The protein below binds the small molecule below.
Small molecule (SMILES): O=C(NCCN1CCCC1=O)Nc1ccccc1

Binding-site contacts:
Ligand atom O1 contacts residue SER165 of chain 1.C at 3.5 Å (h-bond).
Ligand atom C1 contacts residue CYS4 of chain 1.C at 4.0 Å (hydrophobic).
Ligand atom C12 contacts residue THR257 of chain 1.C at 3.3 Å.
Ligand atom N1 contacts residue GLN256 of chain 1.C at 3.0 Å (h-bond).
Ligand atom C9 contacts residue LYS103 of chain 1.B at 4.0 Å.
Ligand atom C2 contacts residue LEU167 of chain 1.C at 3.7 Å (hydrophobic).
Ligand atom C8 contacts residue SER165 of chain 1.C at 3.2 Å.
Ligand atom C11 contacts residue TRP397 of chain 1.B at 3.7 Å (hydrophobic).
Ligand atom N1 contacts residue THR253 of chain 1.C at 3.4 Å.
Ligand atom O1 contacts residue GLN133 of chain 1.C at 2.8 Å (h-bond).
Ligand atom C4 contacts residue LEU167 of chain 1.C at 3.8 Å (hydrophobic).
Ligand atom N2 contacts residue THR253 of chain 1.C at 3.9 Å.
Ligand atom C5 contacts residue GLN133 of chain 1.C at 3.5 Å.
Ligand atom N2 contacts residue SER165 of chain 1.C at 2.8 Å (h-bond).
Ligand atom C7 contacts residue GLN133 of chain 1.C at 4.0 Å.
Ligand atom O2 contacts residue GLY98 of chain 1.B at 3.7 Å.
Ligand atom C7 contacts residue SER165 of chain 1.C at 3.0 Å.
Ligand atom C10 contacts residue GLN256 of chain 1.C at 3.6 Å.
Ligand atom C2 contacts residue LEU242 of chain 1.C at 3.6 Å (hydrophobic).
Ligand atom C2 contacts residue LEU252 of chain 1.C at 3.8 Å (hydrophobic).
Ligand atom C11 contacts residue THR257 of chain 1.C at 3.2 Å.
Ligand atom N1 contacts residue LEU167 of chain 1.C at 3.9 Å.
Ligand atom C10 contacts residue TRP397 of chain 1.B at 3.6 Å (hydrophobic).
Ligand atom C7 contacts residue THR253 of chain 1.C at 3.3 Å.
Ligand atom O2 contacts residue LYS103 of chain 1.B at 3.2 Å (salt-bridge).
Ligand atom O1 contacts residue THR253 of chain 1.C at 3.4 Å.
Ligand atom N2 contacts residue GLN256 of chain 1.C at 3.7 Å.
Ligand atom C10 contacts residue THR253 of chain 1.C at 4.0 Å.
Ligand atom C3 contacts residue THR253 of chain 1.C at 3.8 Å.
Ligand atom C4 contacts residue GLN256 of chain 1.C at 4.0 Å.
Ligand atom C11 contacts residue THR253 of chain 1.C at 3.2 Å.
Ligand atom C4 contacts residue THR253 of chain 1.C at 3.7 Å.
Ligand atom C5 contacts residue SER165 of chain 1.C at 3.9 Å.
Ligand atom N1 contacts residue SER165 of chain 1.C at 3.6 Å (h-bond).
Ligand atom C7 contacts residue GLN256 of chain 1.C at 3.8 Å.
Ligand atom C6 contacts residue GLN133 of chain 1.C at 3.8 Å.
Ligand atom C3 contacts residue GLN256 of chain 1.C at 3.9 Å.
Ligand atom C12 contacts residue THR253 of chain 1.C at 3.1 Å.
Ligand atom C1 contacts residue LEU242 of chain 1.C at 3.7 Å (hydrophobic).
Ligand atom C3 contacts residue LEU167 of chain 1.C at 3.5 Å (hydrophobic).

Sequence of chain 1.C:
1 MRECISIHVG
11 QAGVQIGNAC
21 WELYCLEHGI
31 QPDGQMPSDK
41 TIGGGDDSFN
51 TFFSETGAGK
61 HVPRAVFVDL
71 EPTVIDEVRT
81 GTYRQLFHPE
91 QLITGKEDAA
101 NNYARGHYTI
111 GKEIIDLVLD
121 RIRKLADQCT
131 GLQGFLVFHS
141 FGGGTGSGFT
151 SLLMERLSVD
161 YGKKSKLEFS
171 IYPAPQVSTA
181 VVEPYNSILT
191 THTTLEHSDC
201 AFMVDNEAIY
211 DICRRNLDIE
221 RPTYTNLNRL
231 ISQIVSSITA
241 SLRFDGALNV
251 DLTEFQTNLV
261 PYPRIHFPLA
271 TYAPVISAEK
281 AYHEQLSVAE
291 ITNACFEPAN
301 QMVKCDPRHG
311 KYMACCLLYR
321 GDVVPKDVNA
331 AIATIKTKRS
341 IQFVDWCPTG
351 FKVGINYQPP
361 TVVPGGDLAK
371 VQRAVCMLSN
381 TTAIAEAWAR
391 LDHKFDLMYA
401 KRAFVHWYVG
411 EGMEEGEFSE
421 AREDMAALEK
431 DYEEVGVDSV

Sequence of chain 1.B:
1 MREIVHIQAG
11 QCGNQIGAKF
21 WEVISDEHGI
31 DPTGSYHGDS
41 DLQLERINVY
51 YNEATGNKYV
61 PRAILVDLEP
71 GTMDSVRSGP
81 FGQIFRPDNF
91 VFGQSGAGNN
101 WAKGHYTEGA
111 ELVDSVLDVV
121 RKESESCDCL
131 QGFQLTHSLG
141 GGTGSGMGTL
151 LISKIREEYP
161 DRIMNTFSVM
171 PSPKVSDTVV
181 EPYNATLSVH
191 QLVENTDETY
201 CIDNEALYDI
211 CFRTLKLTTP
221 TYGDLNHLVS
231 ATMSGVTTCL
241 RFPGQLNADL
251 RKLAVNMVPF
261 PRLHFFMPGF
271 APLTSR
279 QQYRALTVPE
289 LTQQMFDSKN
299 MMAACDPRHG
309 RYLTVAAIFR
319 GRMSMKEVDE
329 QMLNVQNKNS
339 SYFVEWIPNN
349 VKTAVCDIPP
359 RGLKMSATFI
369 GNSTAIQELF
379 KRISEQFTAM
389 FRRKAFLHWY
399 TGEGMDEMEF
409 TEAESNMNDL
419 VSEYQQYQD